Binding-site contacts:
Ligand atom CG contacts residue TRP148 of chain 1.A at 3.9 Å (hydrophobic).
Ligand atom CB contacts residue ASP78 of chain 1.A at 3.6 Å.
Ligand atom SD contacts residue ASP78 of chain 1.A at 3.3 Å (salt-bridge).
Ligand atom CG contacts residue TYR117 of chain 1.A at 4.4 Å (hydrophobic).
Ligand atom SD contacts residue VAL96 of chain 1.A at 4.0 Å.
Ligand atom C contacts residue THR144 of chain 1.A at 3.7 Å.
Ligand atom N contacts residue ASP78 of chain 1.A at 2.7 Å (salt-bridge).
Ligand atom SD contacts residue LEU82 of chain 1.A at 4.1 Å.
Ligand atom CB contacts residue TRP148 of chain 1.A at 4.5 Å (hydrophobic).
Ligand atom O contacts residue THR81 of chain 1.A at 3.8 Å.
Ligand atom N contacts residue TRP148 of chain 1.A at 4.2 Å.
Ligand atom CA contacts residue THR144 of chain 1.A at 4.0 Å.
Ligand atom CE contacts residue LEU82 of chain 1.A at 4.3 Å (hydrophobic).
Ligand atom CG contacts residue GLY1 of chain 1.I at 4.2 Å.
Ligand atom CG contacts residue ASP78 of chain 1.A at 3.5 Å.
Ligand atom C contacts residue ASP78 of chain 1.A at 4.5 Å.
Ligand atom CE contacts residue TYR124 of chain 1.A at 3.4 Å (hydrophobic).
Ligand atom CB contacts residue GLY1 of chain 1.I at 3.7 Å.
Ligand atom CA contacts residue ASP78 of chain 1.A at 3.7 Å.
Ligand atom CE contacts residue VAL96 of chain 1.A at 4.3 Å (hydrophobic).
Ligand atom O contacts residue ASP78 of chain 1.A at 4.4 Å.
Ligand atom OXT contacts residue GLY1 of chain 1.I at 4.0 Å.
Ligand atom OXT contacts residue THR144 of chain 1.A at 2.6 Å (h-bond).
Ligand atom SD contacts residue TYR117 of chain 1.A at 3.7 Å.
Ligand atom C contacts residue THR81 of chain 1.A at 4.1 Å.
Ligand atom N contacts residue GLY1 of chain 1.I at 1.3 Å.
Ligand atom O contacts residue GLY1 of chain 1.I at 3.1 Å.
Ligand atom CE contacts residue TYR117 of chain 1.A at 3.4 Å (hydrophobic).
Ligand atom OXT contacts residue THR81 of chain 1.A at 4.1 Å.
Ligand atom CA contacts residue GLY1 of chain 1.I at 2.5 Å.
Ligand atom CB contacts residue THR144 of chain 1.A at 4.2 Å.
Ligand atom C contacts residue GLY1 of chain 1.I at 3.1 Å.
Ligand atom CA contacts residue TRP148 of chain 1.A at 3.9 Å (hydrophobic).

A small-molecule ligand and the protein it binds are described below.
Small molecule (SMILES): CSCC[C@H](N)C(=O)O

Sequence of chain 1.A:
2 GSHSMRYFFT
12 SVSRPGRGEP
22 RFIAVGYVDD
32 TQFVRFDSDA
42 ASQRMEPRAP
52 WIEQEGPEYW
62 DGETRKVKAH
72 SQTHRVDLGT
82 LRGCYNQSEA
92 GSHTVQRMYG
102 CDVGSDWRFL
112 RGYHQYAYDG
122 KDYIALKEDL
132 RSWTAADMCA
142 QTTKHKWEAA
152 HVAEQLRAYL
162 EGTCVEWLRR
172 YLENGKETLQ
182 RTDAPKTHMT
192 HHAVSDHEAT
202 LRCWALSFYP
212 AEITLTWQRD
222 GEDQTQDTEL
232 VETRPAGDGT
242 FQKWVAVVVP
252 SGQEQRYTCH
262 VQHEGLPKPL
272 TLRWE